This protein binds this small molecule.
Small molecule (SMILES): CC(=O)N[C@H]1[C@H](O[C@H]2[C@H](O)[C@@H](NC(C)=O)CO[C@@H]2CO[C@@H]2O[C@@H](C)[C@@H](O)[C@@H](O)[C@@H]2O)O[C@H](CO)[C@@H](O)[C@@H]1O

Sequence of chain 50.C:
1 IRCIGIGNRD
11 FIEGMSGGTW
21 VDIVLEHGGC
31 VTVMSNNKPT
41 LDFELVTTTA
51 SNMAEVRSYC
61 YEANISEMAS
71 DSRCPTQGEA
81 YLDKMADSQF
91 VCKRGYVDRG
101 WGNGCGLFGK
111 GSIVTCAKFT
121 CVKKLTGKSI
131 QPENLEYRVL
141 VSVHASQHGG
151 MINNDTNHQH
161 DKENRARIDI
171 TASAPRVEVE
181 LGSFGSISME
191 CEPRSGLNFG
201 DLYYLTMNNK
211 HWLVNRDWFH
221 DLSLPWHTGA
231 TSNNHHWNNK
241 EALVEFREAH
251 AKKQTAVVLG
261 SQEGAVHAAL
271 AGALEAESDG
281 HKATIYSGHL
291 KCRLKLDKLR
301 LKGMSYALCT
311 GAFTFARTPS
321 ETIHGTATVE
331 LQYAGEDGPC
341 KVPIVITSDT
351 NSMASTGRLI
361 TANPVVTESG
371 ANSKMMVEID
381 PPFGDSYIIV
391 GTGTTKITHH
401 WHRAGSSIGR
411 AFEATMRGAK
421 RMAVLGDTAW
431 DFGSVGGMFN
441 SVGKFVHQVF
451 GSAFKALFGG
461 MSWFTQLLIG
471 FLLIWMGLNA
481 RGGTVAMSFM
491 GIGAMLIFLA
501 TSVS

Binding-site contacts:
Ligand atom N2 contacts residue GLY150 of chain 50.C at 3.5 Å (h-bond).
Ligand atom C6 contacts residue ASP161 of chain 50.C at 3.7 Å.
Ligand atom O5 contacts residue MET151 of chain 50.C at 3.9 Å.
Ligand atom C1 contacts residue MET151 of chain 50.C at 4.2 Å (hydrophobic).
Ligand atom C4 contacts residue ASN154 of chain 50.C at 4.2 Å.
Ligand atom C3 contacts residue MET151 of chain 50.C at 4.1 Å (hydrophobic).
Ligand atom C5 contacts residue THR156 of chain 50.C at 4.1 Å.
Ligand atom C6 contacts residue ASN157 of chain 50.C at 3.7 Å.
Ligand atom C8 contacts residue ASN157 of chain 50.C at 3.3 Å.
Ligand atom C4 contacts residue MET151 of chain 50.C at 3.9 Å (hydrophobic).
Ligand atom O5 contacts residue ASN154 of chain 50.C at 2.3 Å (h-bond).
Ligand atom C2 contacts residue MET151 of chain 50.C at 4.3 Å (hydrophobic).
Ligand atom C3 contacts residue ASN154 of chain 50.C at 3.8 Å.
Ligand atom C1 contacts residue THR156 of chain 50.C at 4.3 Å.
Ligand atom C8 contacts residue THR156 of chain 50.C at 4.2 Å.
Ligand atom O5 contacts residue ASN157 of chain 50.C at 4.2 Å.
Ligand atom N2 contacts residue ASN154 of chain 50.C at 2.9 Å (h-bond).
Ligand atom O7 contacts residue ASN154 of chain 50.C at 4.0 Å.
Ligand atom O7 contacts residue GLY150 of chain 50.C at 2.9 Å (h-bond).
Ligand atom C5 contacts residue MET151 of chain 50.C at 3.8 Å (hydrophobic).
Ligand atom C5 contacts residue THR156 of chain 50.C at 3.8 Å.
Ligand atom O5 contacts residue THR156 of chain 50.C at 4.1 Å.
Ligand atom O5 contacts residue THR156 of chain 50.C at 3.8 Å.
Ligand atom C6 contacts residue THR156 of chain 50.C at 3.8 Å.
Ligand atom C2 contacts residue ASN154 of chain 50.C at 2.4 Å.
Ligand atom C7 contacts residue ASN154 of chain 50.C at 3.7 Å.
Ligand atom C1 contacts residue ASN154 of chain 50.C at 1.4 Å.
Ligand atom O7 contacts residue HIS148 of chain 50.C at 3.6 Å.
Ligand atom C8 contacts residue GLY150 of chain 50.C at 3.7 Å.
Ligand atom C7 contacts residue GLY150 of chain 50.C at 3.1 Å.
Ligand atom C6 contacts residue THR156 of chain 50.C at 3.9 Å.
Ligand atom C1 contacts residue GLY150 of chain 50.C at 4.0 Å.
Ligand atom C5 contacts residue ASN154 of chain 50.C at 3.6 Å.
Ligand atom C2 contacts residue GLY150 of chain 50.C at 3.8 Å.
Ligand atom O6 contacts residue MET151 of chain 50.C at 4.4 Å.